Sequence of chain 1.A:
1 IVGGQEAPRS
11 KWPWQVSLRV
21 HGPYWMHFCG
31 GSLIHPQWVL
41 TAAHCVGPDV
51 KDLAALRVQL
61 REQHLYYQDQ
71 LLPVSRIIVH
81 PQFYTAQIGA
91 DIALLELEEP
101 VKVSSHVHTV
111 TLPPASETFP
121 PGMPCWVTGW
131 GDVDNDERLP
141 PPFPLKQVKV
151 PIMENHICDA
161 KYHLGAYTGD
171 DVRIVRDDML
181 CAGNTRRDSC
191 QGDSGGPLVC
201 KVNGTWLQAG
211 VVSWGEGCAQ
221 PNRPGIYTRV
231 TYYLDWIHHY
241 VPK

Sequence of chain 1.B:
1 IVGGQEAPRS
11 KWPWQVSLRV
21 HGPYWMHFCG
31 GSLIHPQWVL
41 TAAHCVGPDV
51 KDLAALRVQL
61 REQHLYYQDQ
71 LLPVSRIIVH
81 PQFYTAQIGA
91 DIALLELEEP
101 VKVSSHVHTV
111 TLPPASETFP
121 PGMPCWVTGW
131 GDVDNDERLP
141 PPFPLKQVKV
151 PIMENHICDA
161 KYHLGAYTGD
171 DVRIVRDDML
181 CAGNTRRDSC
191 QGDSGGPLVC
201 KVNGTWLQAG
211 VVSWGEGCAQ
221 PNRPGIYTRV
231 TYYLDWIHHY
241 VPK

Binding-site contacts:
Ligand atom C46 contacts residue TRP214 of chain 1.A at 3.3 Å (hydrophobic).
Ligand atom C7 contacts residue GLN87 of chain 1.B at 3.5 Å.
Ligand atom N1 contacts residue GLY217 of chain 1.B at 3.0 Å (h-bond).
Ligand atom N1 contacts residue SER189 of chain 1.B at 2.9 Å (h-bond).
Ligand atom O1 contacts residue GLN87 of chain 1.B at 3.2 Å.
Ligand atom O3 contacts residue THR85 of chain 1.B at 3.5 Å.
Ligand atom O1 contacts residue THR85 of chain 1.A at 3.4 Å.
Ligand atom C30 contacts residue GLN87 of chain 1.A at 3.5 Å.
Ligand atom C39 contacts residue GLY215 of chain 1.A at 3.5 Å.
Ligand atom O4 contacts residue GLY215 of chain 1.A at 3.3 Å (h-bond).
Ligand atom O3 contacts residue GLN87 of chain 1.A at 3.3 Å.
Ligand atom N3 contacts residue ASP188 of chain 1.A at 2.9 Å (salt-bridge).
Ligand atom C32 contacts residue GLY215 of chain 1.A at 3.5 Å.
Ligand atom C43 contacts residue SER194 of chain 1.A at 3.5 Å.
Ligand atom C9 contacts residue GLN87 of chain 1.B at 3.5 Å.
Ligand atom C22 contacts residue SER194 of chain 1.B at 3.5 Å.
Ligand atom N1 contacts residue ASP188 of chain 1.B at 3.0 Å (salt-bridge).
Ligand atom O2 contacts residue GLY215 of chain 1.B at 3.2 Å (h-bond).
Ligand atom C25 contacts residue SER189 of chain 1.B at 3.5 Å.
Ligand atom O4 contacts residue GLY217 of chain 1.A at 3.0 Å (h-bond).
Ligand atom C25 contacts residue TRP214 of chain 1.B at 3.4 Å (hydrophobic).
Ligand atom N2 contacts residue GLY215 of chain 1.A at 3.5 Å (h-bond).
Ligand atom C46 contacts residue SER189 of chain 1.A at 3.5 Å.
Ligand atom C10 contacts residue GLY215 of chain 1.B at 3.3 Å.
Ligand atom O2 contacts residue GLY217 of chain 1.B at 3.1 Å (h-bond).
Ligand atom C26 contacts residue GLY215 of chain 1.B at 3.5 Å.
Ligand atom N3 contacts residue GLY217 of chain 1.A at 3.0 Å (h-bond).
Ligand atom C26 contacts residue GLY217 of chain 1.B at 3.5 Å.
Ligand atom C47 contacts residue GLY215 of chain 1.A at 3.5 Å.
Ligand atom C8 contacts residue GLN87 of chain 1.B at 3.4 Å.
Ligand atom N3 contacts residue SER189 of chain 1.A at 2.8 Å (h-bond).
Ligand atom O4 contacts residue GLU216 of chain 1.A at 3.5 Å.
Ligand atom C44 contacts residue SER189 of chain 1.A at 3.5 Å.
Ligand atom C14 contacts residue GLY215 of chain 1.B at 3.2 Å.
Ligand atom O2 contacts residue GLU216 of chain 1.B at 3.5 Å.
Ligand atom C29 contacts residue GLN87 of chain 1.A at 3.4 Å.
Ligand atom C35 contacts residue GLY215 of chain 1.A at 3.2 Å.
Ligand atom C31 contacts residue GLY215 of chain 1.A at 3.0 Å.
Ligand atom N contacts residue GLY215 of chain 1.B at 3.4 Å (h-bond).
Ligand atom C16 contacts residue GLY215 of chain 1.B at 3.4 Å.

The small molecule below binds the protein below.
Small molecule (SMILES): C[Si](C)(O[Si](C)(C)c1coc2ccc(C(=O)N3CCC(c4cccc(CN)c4)CC3)cc12)c1coc2ccc(C(=O)N3CCC(c4cccc(CN)c4)CC3)cc12